Binding-site contacts:
Ligand atom C5 contacts residue PHE23 of chain 3.A at 4.0 Å (hydrophobic).
Ligand atom O2 contacts residue ARG92 of chain 3.A at 3.7 Å.
Ligand atom C1' contacts residue HIS19 of chain 3.A at 3.6 Å.
Ligand atom N1 contacts residue LYS89 of chain 3.A at 4.3 Å.
Ligand atom C3' contacts residue HIS19 of chain 3.A at 4.1 Å.
Ligand atom C4 contacts residue ILE22 of chain 3.A at 3.5 Å (hydrophobic).
Ligand atom O1 contacts residue THR95 of chain 3.A at 4.3 Å.
Ligand atom C6 contacts residue PHE12 of chain 3.A at 4.2 Å (hydrophobic).
Ligand atom C3' contacts residue GLY90 of chain 3.A at 3.6 Å.
Ligand atom C5 contacts residue GLY90 of chain 3.A at 4.0 Å.
Ligand atom C7 contacts residue LYS89 of chain 3.A at 4.1 Å.
Ligand atom C3A contacts residue GLY90 of chain 3.A at 3.3 Å.
Ligand atom C6 contacts residue PHE23 of chain 3.A at 4.1 Å (hydrophobic).
Ligand atom C3 contacts residue GLY90 of chain 3.A at 3.6 Å.
Ligand atom N1 contacts residue PRO9 of chain 3.A at 4.2 Å.
Ligand atom C5 contacts residue ILE22 of chain 3.A at 3.4 Å (hydrophobic).
Ligand atom C3' contacts residue THR120 of chain 3.A at 4.3 Å.
Ligand atom C7A contacts residue PRO9 of chain 3.A at 4.1 Å (hydrophobic).
Ligand atom C4 contacts residue HIS19 of chain 3.A at 3.9 Å.
Ligand atom C1' contacts residue ARG92 of chain 3.A at 3.4 Å.
Ligand atom C3 contacts residue HIS19 of chain 3.A at 3.9 Å.
Ligand atom C6 contacts residue PRO9 of chain 3.A at 4.2 Å (hydrophobic).
Ligand atom C2 contacts residue GLY90 of chain 3.A at 3.8 Å.
Ligand atom C7 contacts residue GLY90 of chain 3.A at 4.3 Å.
Ligand atom O1 contacts residue ARG92 of chain 3.A at 2.8 Å (salt-bridge).
Ligand atom C2' contacts residue HIS19 of chain 3.A at 3.5 Å.
Ligand atom N1 contacts residue GLY90 of chain 3.A at 4.2 Å.
Ligand atom C7A contacts residue GLY90 of chain 3.A at 3.8 Å.
Ligand atom C3' contacts residue ARG92 of chain 3.A at 4.3 Å.
Ligand atom O2 contacts residue HIS19 of chain 3.A at 3.0 Å (h-bond).
Ligand atom C3A contacts residue HIS19 of chain 3.A at 3.8 Å.
Ligand atom C7 contacts residue PHE12 of chain 3.A at 4.3 Å (hydrophobic).
Ligand atom O2 contacts residue SER128 of chain 3.A at 4.2 Å.
Ligand atom C7 contacts residue PRO9 of chain 3.A at 3.3 Å (hydrophobic).
Ligand atom C7A contacts residue LYS89 of chain 3.A at 4.2 Å.
Ligand atom C6 contacts residue VAL88 of chain 3.A at 3.8 Å (hydrophobic).
Ligand atom C7 contacts residue VAL88 of chain 3.A at 4.1 Å (hydrophobic).
Ligand atom C2' contacts residue ARG92 of chain 3.A at 3.9 Å.
Ligand atom C6 contacts residue CYS8 of chain 3.A at 3.5 Å (hydrophobic).
Ligand atom C4 contacts residue GLY90 of chain 3.A at 3.5 Å.

A small-molecule ligand and the protein it binds are described below.
Small molecule (SMILES): O=C(O)CCc1c[nH]c2ccccc12

Sequence of chain 3.A:
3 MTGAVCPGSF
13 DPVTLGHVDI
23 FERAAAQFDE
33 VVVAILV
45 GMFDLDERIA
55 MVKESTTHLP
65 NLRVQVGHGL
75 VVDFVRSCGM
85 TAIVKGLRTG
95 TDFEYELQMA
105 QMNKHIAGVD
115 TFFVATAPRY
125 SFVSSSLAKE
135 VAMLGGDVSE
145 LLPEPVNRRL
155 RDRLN